Binding-site contacts:
Ligand atom C3 contacts residue VAL191 of chain 1.A at 4.0 Å (hydrophobic).
Ligand atom C1 contacts residue SER177 of chain 1.A at 4.0 Å.
Ligand atom C3 contacts residue SER172 of chain 1.A at 4.1 Å.
Ligand atom O1 contacts residue HIS40 of chain 1.A at 3.9 Å.
Ligand atom O2 contacts residue GLN174 of chain 1.A at 3.6 Å.
Ligand atom O2 contacts residue SER177 of chain 1.A at 3.2 Å (h-bond).
Ligand atom C4 contacts residue CYS173 of chain 1.A at 4.1 Å (hydrophobic).
Ligand atom C2 contacts residue SER177 of chain 1.A at 3.5 Å.
Ligand atom C8 contacts residue SER177 of chain 1.A at 3.2 Å.
Ligand atom C4 contacts residue TRP193 of chain 1.A at 4.1 Å (hydrophobic).
Ligand atom O2 contacts residue CYS173 of chain 1.A at 4.3 Å.
Ligand atom O1 contacts residue SER192 of chain 1.A at 4.2 Å.
Ligand atom N contacts residue ASP171 of chain 1.A at 3.1 Å (salt-bridge).
Ligand atom C1 contacts residue TRP193 of chain 1.A at 4.1 Å (hydrophobic).
Ligand atom N contacts residue GLY196 of chain 1.A at 2.8 Å (h-bond).
Ligand atom C7 contacts residue ASP171 of chain 1.A at 4.2 Å.
Ligand atom C2 contacts residue TRP193 of chain 1.A at 4.0 Å (hydrophobic).
Ligand atom C4 contacts residue SER172 of chain 1.A at 3.9 Å.
Ligand atom C2 contacts residue SER192 of chain 1.A at 3.9 Å.
Ligand atom C5 contacts residue GLY194 of chain 1.A at 3.9 Å.
Ligand atom C7 contacts residue GLY204 of chain 1.A at 4.1 Å.
Ligand atom C6 contacts residue CYS173 of chain 1.A at 4.3 Å (hydrophobic).
Ligand atom C7 contacts residue SER172 of chain 1.A at 3.5 Å.
Ligand atom C7 contacts residue GLY194 of chain 1.A at 4.0 Å.
Ligand atom C2 contacts residue VAL191 of chain 1.A at 4.1 Å (hydrophobic).
Ligand atom C4 contacts residue GLY194 of chain 1.A at 4.2 Å.
Ligand atom C4 contacts residue GLY196 of chain 1.A at 4.3 Å.
Ligand atom O2 contacts residue GLY175 of chain 1.A at 4.1 Å.
Ligand atom C3 contacts residue TRP193 of chain 1.A at 3.5 Å (hydrophobic).
Ligand atom C7 contacts residue GLY196 of chain 1.A at 3.9 Å.
Ligand atom C3 contacts residue GLY194 of chain 1.A at 3.9 Å.
Ligand atom C5 contacts residue GLY196 of chain 1.A at 3.7 Å.
Ligand atom C3 contacts residue SER192 of chain 1.A at 4.2 Å.
Ligand atom N contacts residue CYS197 of chain 1.A at 3.8 Å.
Ligand atom N contacts residue SER172 of chain 1.A at 2.9 Å (h-bond).
Ligand atom C7 contacts residue TRP193 of chain 1.A at 3.8 Å (hydrophobic).
Ligand atom O1 contacts residue SER177 of chain 1.A at 3.3 Å (h-bond).
Ligand atom C5 contacts residue TRP193 of chain 1.A at 4.3 Å (hydrophobic).
Ligand atom C1 contacts residue SER192 of chain 1.A at 4.3 Å.
Ligand atom C6 contacts residue GLN174 of chain 1.A at 4.3 Å.

Sequence of chain 1.A:
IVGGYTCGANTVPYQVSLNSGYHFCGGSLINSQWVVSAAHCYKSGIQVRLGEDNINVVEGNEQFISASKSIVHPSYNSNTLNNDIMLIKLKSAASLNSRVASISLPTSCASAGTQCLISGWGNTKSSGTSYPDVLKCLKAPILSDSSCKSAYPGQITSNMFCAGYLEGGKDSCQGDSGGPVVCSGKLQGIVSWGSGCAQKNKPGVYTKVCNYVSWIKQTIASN

This protein binds this small molecule.
Small molecule (SMILES): NCC1CCC(C(=O)O)CC1